Binding-site contacts:
Ligand atom O4 contacts residue ASP2 of chain 2.C at 2.9 Å (salt-bridge).
Ligand atom O3 contacts residue ASP2 of chain 2.C at 4.0 Å.
Ligand atom C2 contacts residue SER95 of chain 2.C at 4.0 Å.
Ligand atom C4 contacts residue ASP2 of chain 2.C at 3.9 Å.
Ligand atom C4 contacts residue SER95 of chain 2.C at 3.3 Å.
Ligand atom O7 contacts residue TYR92 of chain 2.C at 2.8 Å (h-bond).
Ligand atom O5 contacts residue SER95 of chain 2.C at 3.9 Å.
Ligand atom C7 contacts residue ASN136 of chain 2.F at 3.7 Å.
Ligand atom O7 contacts residue GLY94 of chain 2.C at 4.0 Å.
Ligand atom C3 contacts residue GLN28 of chain 2.C at 3.5 Å.
Ligand atom O5 contacts residue ASN136 of chain 2.F at 2.3 Å (h-bond).
Ligand atom C3 contacts residue SER95 of chain 2.C at 3.7 Å.
Ligand atom C1 contacts residue GLN28 of chain 2.C at 3.9 Å.
Ligand atom O7 contacts residue ASN136 of chain 2.F at 4.0 Å.
Ligand atom N2 contacts residue ASN136 of chain 2.F at 3.0 Å (h-bond).
Ligand atom C2 contacts residue GLY94 of chain 2.C at 3.8 Å.
Ligand atom O3 contacts residue SER95 of chain 2.C at 3.3 Å (h-bond).
Ligand atom O6 contacts residue GLN28 of chain 2.C at 4.2 Å.
Ligand atom O4 contacts residue SER95 of chain 2.C at 4.2 Å.
Ligand atom C5 contacts residue ASN136 of chain 2.F at 3.6 Å.
Ligand atom C1 contacts residue SER95 of chain 2.C at 4.0 Å.
Ligand atom C5 contacts residue GLN28 of chain 2.C at 3.4 Å.
Ligand atom C8 contacts residue ILE31 of chain 2.C at 3.7 Å (hydrophobic).
Ligand atom C2 contacts residue ASN136 of chain 2.F at 2.5 Å.
Ligand atom C7 contacts residue HIS139 of chain 2.F at 3.9 Å.
Ligand atom C4 contacts residue GLN28 of chain 2.C at 3.6 Å.
Ligand atom O3 contacts residue GLN28 of chain 2.C at 2.6 Å (h-bond).
Ligand atom C8 contacts residue TYR92 of chain 2.C at 3.6 Å (hydrophobic).
Ligand atom O7 contacts residue SER95 of chain 2.C at 4.1 Å.
Ligand atom C3 contacts residue ASN136 of chain 2.F at 3.8 Å.
Ligand atom C2 contacts residue GLN28 of chain 2.C at 4.2 Å.
Ligand atom O7 contacts residue HIS139 of chain 2.F at 3.7 Å.
Ligand atom C8 contacts residue HIS139 of chain 2.F at 4.0 Å.
Ligand atom C1 contacts residue ASN136 of chain 2.F at 1.4 Å.
Ligand atom C8 contacts residue TYR134 of chain 2.F at 4.1 Å (hydrophobic).
Ligand atom O4 contacts residue GLN28 of chain 2.C at 3.5 Å (h-bond).
Ligand atom C1 contacts residue GLY94 of chain 2.C at 3.4 Å.
Ligand atom C7 contacts residue TYR92 of chain 2.C at 3.5 Å (hydrophobic).
Ligand atom O5 contacts residue GLY94 of chain 2.C at 3.4 Å (h-bond).
Ligand atom O5 contacts residue GLN28 of chain 2.C at 4.0 Å.

Sequence of chain 2.F:
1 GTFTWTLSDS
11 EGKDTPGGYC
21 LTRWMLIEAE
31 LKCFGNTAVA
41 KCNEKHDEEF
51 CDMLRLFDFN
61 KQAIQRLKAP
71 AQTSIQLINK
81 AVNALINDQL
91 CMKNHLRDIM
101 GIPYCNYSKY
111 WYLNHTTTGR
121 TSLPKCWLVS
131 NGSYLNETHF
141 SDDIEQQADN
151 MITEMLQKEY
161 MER

Sequence of chain 2.C:
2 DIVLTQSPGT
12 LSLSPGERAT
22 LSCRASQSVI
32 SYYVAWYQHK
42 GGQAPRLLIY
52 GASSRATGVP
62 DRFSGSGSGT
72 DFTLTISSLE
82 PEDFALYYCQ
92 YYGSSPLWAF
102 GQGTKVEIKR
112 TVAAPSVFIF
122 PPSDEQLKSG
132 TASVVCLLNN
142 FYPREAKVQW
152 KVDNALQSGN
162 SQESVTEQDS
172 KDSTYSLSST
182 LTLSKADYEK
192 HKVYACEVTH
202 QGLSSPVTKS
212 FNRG

A protein and the small-molecule ligand that binds it are described below.
Small molecule (SMILES): CC(=O)N[C@H]1[C@H](O[C@H]2[C@H](O)[C@@H](NC(C)=O)CO[C@@H]2CO[C@@H]2O[C@@H](C)[C@@H](O)[C@@H](O)[C@@H]2O)O[C@H](CO)[C@@H](O[C@@H]2O[C@H](CO[C@H]3O[C@H](CO)[C@@H](O)[C@H](O)[C@@H]3O)[C@@H](O)[C@H](O[C@H]3O[C@H](CO)[C@@H](O)[C@H](O)[C@@H]3O)[C@@H]2O)[C@@H]1O